Sequence of chain 1.A:
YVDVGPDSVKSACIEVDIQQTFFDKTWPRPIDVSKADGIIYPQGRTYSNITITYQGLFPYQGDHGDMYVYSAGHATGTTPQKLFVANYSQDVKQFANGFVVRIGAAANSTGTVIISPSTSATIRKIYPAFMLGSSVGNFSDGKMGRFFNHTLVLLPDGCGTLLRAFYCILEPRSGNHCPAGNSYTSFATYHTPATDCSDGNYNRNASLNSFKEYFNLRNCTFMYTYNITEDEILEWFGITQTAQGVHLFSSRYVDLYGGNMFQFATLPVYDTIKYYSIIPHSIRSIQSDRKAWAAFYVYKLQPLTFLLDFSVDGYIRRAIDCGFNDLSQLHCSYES

A small-molecule ligand and the protein it binds are described below.
Small molecule (SMILES): CC(=O)N[C@H]1[C@H](O[C@H]2[C@H](O)[C@@H](NC(C)=O)CO[C@@H]2CO)O[C@H](CO)[C@@H](O[C@@H]2O[C@H](CO)[C@@H](O)[C@H](O[C@H]3O[C@H](CO)[C@@H](O)[C@H](O)[C@@H]3O)[C@@H]2O)[C@@H]1O

Binding-site contacts:
Ligand atom C4 contacts residue GLN90 of chain 1.A at 4.4 Å.
Ligand atom C5 contacts residue GLN90 of chain 1.A at 3.7 Å.
Ligand atom C4 contacts residue ASN87 of chain 1.A at 4.2 Å.
Ligand atom C2 contacts residue GLN90 of chain 1.A at 4.4 Å.
Ligand atom C1 contacts residue ASN87 of chain 1.A at 1.4 Å.
Ligand atom C1 contacts residue GLN90 of chain 1.A at 4.1 Å.
Ligand atom C3 contacts residue GLN90 of chain 1.A at 4.2 Å.
Ligand atom O4 contacts residue GLN90 of chain 1.A at 4.4 Å.
Ligand atom C8 contacts residue ASN87 of chain 1.A at 4.4 Å.
Ligand atom C7 contacts residue ILE18 of chain 1.A at 4.3 Å (hydrophobic).
Ligand atom C8 contacts residue ILE18 of chain 1.A at 3.8 Å (hydrophobic).
Ligand atom C7 contacts residue ASN87 of chain 1.A at 3.3 Å.
Ligand atom O5 contacts residue GLN90 of chain 1.A at 4.4 Å.
Ligand atom C5 contacts residue ASN87 of chain 1.A at 3.6 Å.
Ligand atom C3 contacts residue ASN87 of chain 1.A at 3.8 Å.
Ligand atom N2 contacts residue ASN87 of chain 1.A at 2.9 Å (h-bond).
Ligand atom O7 contacts residue ASN87 of chain 1.A at 3.2 Å (h-bond).
Ligand atom O5 contacts residue ASN87 of chain 1.A at 2.4 Å (h-bond).
Ligand atom C6 contacts residue GLN90 of chain 1.A at 4.5 Å.
Ligand atom C2 contacts residue ASN87 of chain 1.A at 2.4 Å.
Ligand atom N2 contacts residue GLN90 of chain 1.A at 4.1 Å.